This protein binds this small molecule.
Small molecule (SMILES): CC(=O)N[C@@H]1[C@@H](O)[C@H](O)[C@@H](CO)O[C@H]1O

Sequence of chain 1.A:
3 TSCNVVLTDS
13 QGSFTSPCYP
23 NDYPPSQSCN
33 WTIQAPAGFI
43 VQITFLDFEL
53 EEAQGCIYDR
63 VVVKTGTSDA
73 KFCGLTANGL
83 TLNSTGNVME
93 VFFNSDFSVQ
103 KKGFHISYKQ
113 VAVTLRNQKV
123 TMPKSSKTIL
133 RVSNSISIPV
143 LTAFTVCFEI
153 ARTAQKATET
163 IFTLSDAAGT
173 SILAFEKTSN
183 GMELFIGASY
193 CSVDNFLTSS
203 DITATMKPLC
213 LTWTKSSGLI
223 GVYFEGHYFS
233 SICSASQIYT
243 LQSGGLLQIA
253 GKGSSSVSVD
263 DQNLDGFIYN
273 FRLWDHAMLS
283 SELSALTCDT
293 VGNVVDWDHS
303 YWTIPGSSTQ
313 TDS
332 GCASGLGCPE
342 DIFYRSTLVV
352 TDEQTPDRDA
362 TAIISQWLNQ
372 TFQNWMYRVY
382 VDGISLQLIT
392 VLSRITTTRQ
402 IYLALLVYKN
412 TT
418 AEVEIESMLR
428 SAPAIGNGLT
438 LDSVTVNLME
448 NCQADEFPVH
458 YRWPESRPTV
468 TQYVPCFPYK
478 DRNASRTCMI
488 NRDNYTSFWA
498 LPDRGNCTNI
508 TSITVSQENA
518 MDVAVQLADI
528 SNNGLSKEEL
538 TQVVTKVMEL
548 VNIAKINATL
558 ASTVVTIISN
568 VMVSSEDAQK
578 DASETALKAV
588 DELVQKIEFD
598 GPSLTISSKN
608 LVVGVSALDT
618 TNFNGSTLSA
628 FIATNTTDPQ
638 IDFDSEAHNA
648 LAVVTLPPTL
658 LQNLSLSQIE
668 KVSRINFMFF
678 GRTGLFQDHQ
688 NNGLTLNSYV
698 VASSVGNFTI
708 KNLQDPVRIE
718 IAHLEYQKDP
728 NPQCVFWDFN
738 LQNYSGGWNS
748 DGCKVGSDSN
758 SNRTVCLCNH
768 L

Binding-site contacts:
Ligand atom C4 contacts residue ASN85 of chain 1.A at 4.3 Å.
Ligand atom O7 contacts residue ASN85 of chain 1.A at 4.4 Å.
Ligand atom C7 contacts residue ASN85 of chain 1.A at 3.9 Å.
Ligand atom O6 contacts residue THR83 of chain 1.A at 3.6 Å (h-bond).
Ligand atom C1 contacts residue GLN44 of chain 1.A at 4.3 Å.
Ligand atom O7 contacts residue GLN44 of chain 1.A at 4.0 Å.
Ligand atom N2 contacts residue ASN85 of chain 1.A at 2.9 Å (h-bond).
Ligand atom C3 contacts residue ASN85 of chain 1.A at 3.8 Å.
Ligand atom C5 contacts residue ASN85 of chain 1.A at 3.8 Å.
Ligand atom C2 contacts residue GLN44 of chain 1.A at 3.9 Å.
Ligand atom O5 contacts residue ASN85 of chain 1.A at 2.5 Å (h-bond).
Ligand atom C2 contacts residue ASN85 of chain 1.A at 2.4 Å.
Ligand atom O5 contacts residue THR83 of chain 1.A at 4.2 Å.
Ligand atom C1 contacts residue ASN85 of chain 1.A at 1.5 Å.
Ligand atom O5 contacts residue GLN44 of chain 1.A at 4.5 Å.
Ligand atom C5 contacts residue THR83 of chain 1.A at 4.5 Å.
Ligand atom C6 contacts residue THR83 of chain 1.A at 3.4 Å.